Sequence of chain 1.E:
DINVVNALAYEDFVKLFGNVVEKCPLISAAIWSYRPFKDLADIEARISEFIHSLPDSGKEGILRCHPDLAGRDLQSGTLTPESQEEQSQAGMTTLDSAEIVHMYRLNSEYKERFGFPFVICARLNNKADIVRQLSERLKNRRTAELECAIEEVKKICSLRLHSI

Binding-site contacts:
Ligand atom O8 contacts residue GLU87 of chain 1.E at 3.4 Å (salt-bridge).
Ligand atom C8 contacts residue ALA123 of chain 1.E at 3.5 Å (hydrophobic).
Ligand atom N7 contacts residue ALA123 of chain 1.E at 4.0 Å.
Ligand atom C2 contacts residue PHE119 of chain 1.E at 3.6 Å (hydrophobic).
Ligand atom N9 contacts residue ILE121 of chain 1.E at 2.8 Å (h-bond).
Ligand atom C2 contacts residue VAL120 of chain 1.E at 3.9 Å (hydrophobic).
Ligand atom N7 contacts residue GLU87 of chain 1.E at 2.8 Å (salt-bridge).
Ligand atom N1 contacts residue PHE119 of chain 1.E at 3.6 Å (h-bond).
Ligand atom O8 contacts residue ILE121 of chain 1.E at 3.5 Å (h-bond).
Ligand atom O5 contacts residue GLN88 of chain 1.E at 2.9 Å (h-bond).
Ligand atom C8 contacts residue GLU87 of chain 1.E at 3.5 Å.
Ligand atom O5 contacts residue SER84 of chain 1.E at 3.3 Å (h-bond).
Ligand atom N1 contacts residue LEU70 of chain 1.E at 3.3 Å.
Ligand atom C4 contacts residue ILE121 of chain 1.E at 4.1 Å (hydrophobic).
Ligand atom C4 contacts residue LEU70 of chain 1.E at 3.5 Å (hydrophobic).
Ligand atom C5 contacts residue GLN88 of chain 1.E at 3.7 Å.
Ligand atom N7 contacts residue SER84 of chain 1.E at 4.2 Å.
Ligand atom C2 contacts residue PRO68 of chain 1.E at 3.5 Å (hydrophobic).
Ligand atom O2 contacts residue PHE119 of chain 1.E at 2.8 Å (h-bond).
Ligand atom N9 contacts residue ILE157 of chain 1.E at 3.9 Å.
Ligand atom C2 contacts residue LEU70 of chain 1.E at 3.7 Å (hydrophobic).
Ligand atom N9 contacts residue ALA123 of chain 1.E at 3.8 Å.
Ligand atom N3 contacts residue GLN88 of chain 1.E at 4.1 Å.
Ligand atom O2 contacts residue VAL120 of chain 1.E at 3.6 Å.
Ligand atom C2 contacts residue ILE121 of chain 1.E at 4.2 Å (hydrophobic).
Ligand atom C4 contacts residue GLN88 of chain 1.E at 4.1 Å.
Ligand atom O8 contacts residue ILE157 of chain 1.E at 3.3 Å.
Ligand atom O8 contacts residue ALA123 of chain 1.E at 3.1 Å (h-bond).
Ligand atom N3 contacts residue PRO68 of chain 1.E at 3.4 Å (h-bond).
Ligand atom N1 contacts residue VAL120 of chain 1.E at 3.5 Å.
Ligand atom N3 contacts residue LEU70 of chain 1.E at 3.9 Å.
Ligand atom O5 contacts residue PRO68 of chain 1.E at 4.2 Å.
Ligand atom C8 contacts residue ILE121 of chain 1.E at 3.6 Å (hydrophobic).
Ligand atom N9 contacts residue LEU70 of chain 1.E at 4.2 Å.
Ligand atom C5 contacts residue SER84 of chain 1.E at 4.0 Å.
Ligand atom C5 contacts residue GLU87 of chain 1.E at 3.9 Å.
Ligand atom C8 contacts residue ILE157 of chain 1.E at 3.8 Å (hydrophobic).
Ligand atom O2 contacts residue PRO68 of chain 1.E at 2.9 Å (h-bond).
Ligand atom O8 contacts residue CYS122 of chain 1.E at 4.0 Å.
Ligand atom N1 contacts residue ILE121 of chain 1.E at 3.1 Å (h-bond).

A small-molecule ligand and the protein it binds are described below.
Small molecule (SMILES): NC(=O)NC1=NC(=O)NC1=O